Binding-site contacts:
Ligand atom C3 contacts residue ASN154 of chain 25.B at 3.8 Å.
Ligand atom C8 contacts residue HIS104 of chain 25.A at 4.0 Å.
Ligand atom C4 contacts residue HIS104 of chain 25.A at 4.4 Å.
Ligand atom C6 contacts residue HIS104 of chain 25.A at 3.2 Å.
Ligand atom C7 contacts residue ASN154 of chain 25.B at 3.3 Å.
Ligand atom O7 contacts residue ASN154 of chain 25.B at 3.3 Å (h-bond).
Ligand atom C1 contacts residue ASN154 of chain 25.B at 1.4 Å.
Ligand atom C2 contacts residue ASN154 of chain 25.B at 2.4 Å.
Ligand atom O5 contacts residue ASN154 of chain 25.B at 2.4 Å (h-bond).
Ligand atom C5 contacts residue HIS104 of chain 25.A at 3.1 Å.
Ligand atom C5 contacts residue ASN154 of chain 25.B at 3.7 Å.
Ligand atom C8 contacts residue ASN154 of chain 25.B at 3.4 Å.
Ligand atom O5 contacts residue HIS104 of chain 25.A at 3.0 Å (h-bond).
Ligand atom C1 contacts residue HIS104 of chain 25.A at 3.2 Å.
Ligand atom N2 contacts residue ASN154 of chain 25.B at 2.9 Å (h-bond).
Ligand atom C4 contacts residue ASN154 of chain 25.B at 4.2 Å.

The small molecule below binds the protein below.
Small molecule (SMILES): CC(=O)N[C@H]1[C@H](O[C@H]2[C@H](O)[C@@H](NC(C)=O)CO[C@@H]2CO[C@@H]2O[C@@H](C)[C@@H](O)[C@@H](O)[C@@H]2O)O[C@H](CO)[C@@H](O)[C@@H]1O

Sequence of chain 25.B:
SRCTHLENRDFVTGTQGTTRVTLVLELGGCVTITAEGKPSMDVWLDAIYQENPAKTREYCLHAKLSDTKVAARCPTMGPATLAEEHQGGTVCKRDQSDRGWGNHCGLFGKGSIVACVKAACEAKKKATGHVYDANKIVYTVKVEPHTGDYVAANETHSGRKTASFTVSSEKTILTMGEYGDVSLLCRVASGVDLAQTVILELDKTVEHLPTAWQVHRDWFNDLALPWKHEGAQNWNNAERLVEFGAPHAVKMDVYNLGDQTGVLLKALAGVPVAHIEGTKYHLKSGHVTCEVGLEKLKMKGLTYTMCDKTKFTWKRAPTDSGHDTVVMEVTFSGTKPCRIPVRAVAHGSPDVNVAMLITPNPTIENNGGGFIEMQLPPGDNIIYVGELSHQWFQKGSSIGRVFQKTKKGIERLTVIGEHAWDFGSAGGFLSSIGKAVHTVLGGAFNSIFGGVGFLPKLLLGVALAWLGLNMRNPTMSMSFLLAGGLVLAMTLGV

Sequence of chain 25.A:
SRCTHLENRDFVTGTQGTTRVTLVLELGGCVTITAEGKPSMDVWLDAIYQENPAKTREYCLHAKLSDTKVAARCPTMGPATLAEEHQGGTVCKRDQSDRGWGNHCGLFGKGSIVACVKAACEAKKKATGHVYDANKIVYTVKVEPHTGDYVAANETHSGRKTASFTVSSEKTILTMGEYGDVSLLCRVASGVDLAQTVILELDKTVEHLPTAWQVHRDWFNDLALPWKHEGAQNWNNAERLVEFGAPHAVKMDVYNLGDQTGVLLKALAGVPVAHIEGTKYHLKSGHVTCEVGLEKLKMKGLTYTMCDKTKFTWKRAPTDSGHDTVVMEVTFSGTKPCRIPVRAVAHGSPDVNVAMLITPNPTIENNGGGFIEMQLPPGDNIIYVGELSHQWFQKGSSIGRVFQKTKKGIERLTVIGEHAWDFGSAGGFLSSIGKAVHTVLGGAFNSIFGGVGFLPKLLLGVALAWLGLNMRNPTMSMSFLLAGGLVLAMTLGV